This small molecule binds to this protein.
Small molecule (SMILES): Nc1ccn([C@@H]2O[C@H](COP(=O)(O)O)[C@@H](O[P](=O)(O)OC[C@H]3O[C@@H](n4cnc5c4NC=NC5N)[C@H](O)[C@@H]3O[P](=O)(O)OC[C@H]3O[C@@H](n4cnc5c(=O)[nH]c(N)nc54)[C@H](O)[C@@H]3O[P](=O)(O)OC[C@H]3O[C@@H](n4ccc(=O)[nH]c4=O)[C@H](O)[C@@H]3O)[C@H]2O)c(=O)n1

Binding-site contacts:
Ligand atom N3 contacts residue ILE147 of chain 1.A at 3.5 Å.
Ligand atom O2 contacts residue ASN177 of chain 1.A at 3.0 Å (h-bond).
Ligand atom OP2 contacts residue GLN331 of chain 1.A at 3.4 Å (h-bond).
Ligand atom N2 contacts residue GLY174 of chain 1.A at 3.2 Å (h-bond).
Ligand atom O4 contacts residue HIS346 of chain 1.A at 3.3 Å (h-bond).
Ligand atom N7 contacts residue ARG151 of chain 1.A at 3.2 Å (salt-bridge).
Ligand atom O3' contacts residue LYS350 of chain 1.A at 3.4 Å (salt-bridge).
Ligand atom N2 contacts residue CYS169 of chain 1.A at 3.6 Å.
Ligand atom O2' contacts residue GLY174 of chain 1.A at 3.3 Å (h-bond).
Ligand atom N2 contacts residue ASN171 of chain 1.A at 3.0 Å (h-bond).
Ligand atom O3' contacts residue MG1 of chain 1.C at 2.6 Å.
Ligand atom O4' contacts residue PHE89 of chain 1.A at 3.6 Å.
Ligand atom O2' contacts residue ASP104 of chain 1.A at 2.8 Å (salt-bridge).
Ligand atom C5' contacts residue ASP104 of chain 1.A at 3.1 Å.
Ligand atom O2' contacts residue ASN177 of chain 1.A at 2.5 Å (h-bond).
Ligand atom C6 contacts residue VAL152 of chain 1.A at 3.5 Å (hydrophobic).
Ligand atom OP1 contacts residue GLN331 of chain 1.A at 2.8 Å (h-bond).
Ligand atom O3' contacts residue ASP104 of chain 1.A at 3.0 Å (salt-bridge).
Ligand atom O5' contacts residue LYS350 of chain 1.A at 3.4 Å.
Ligand atom OP1 contacts residue MG1 of chain 1.D at 2.2 Å.
Ligand atom C5 contacts residue VAL152 of chain 1.A at 3.6 Å (hydrophobic).
Ligand atom O2' contacts residue ALA351 of chain 1.A at 3.4 Å.
Ligand atom C5' contacts residue MG1 of chain 1.D at 3.6 Å.
Ligand atom P contacts residue MG1 of chain 1.C at 3.3 Å.
Ligand atom C2 contacts residue ILE147 of chain 1.A at 3.5 Å (hydrophobic).
Ligand atom O3' contacts residue ASP167 of chain 1.A at 3.6 Å.
Ligand atom P contacts residue MG1 of chain 1.D at 3.5 Å.
Ligand atom O6 contacts residue ARG151 of chain 1.A at 2.9 Å (salt-bridge).
Ligand atom OP1 contacts residue MG1 of chain 1.C at 2.8 Å.
Ligand atom OP1 contacts residue ARG151 of chain 1.A at 3.0 Å (salt-bridge).
Ligand atom OP1 contacts residue ASP102 of chain 1.A at 3.5 Å (salt-bridge).
Ligand atom C4' contacts residue ASP167 of chain 1.A at 3.6 Å.
Ligand atom OP1 contacts residue ASP104 of chain 1.A at 3.3 Å (salt-bridge).
Ligand atom OP1 contacts residue LYS350 of chain 1.A at 3.2 Å (salt-bridge).
Ligand atom P contacts residue GLN331 of chain 1.A at 3.5 Å.
Ligand atom OP2 contacts residue ARG151 of chain 1.A at 3.1 Å (salt-bridge).
Ligand atom C8 contacts residue ALA150 of chain 1.A at 3.6 Å (hydrophobic).
Ligand atom N3 contacts residue TYR214 of chain 1.A at 3.6 Å.
Ligand atom C2' contacts residue ASN177 of chain 1.A at 3.4 Å.
Ligand atom O3' contacts residue GLY90 of chain 1.A at 3.4 Å.

Sequence of chain 1.A:
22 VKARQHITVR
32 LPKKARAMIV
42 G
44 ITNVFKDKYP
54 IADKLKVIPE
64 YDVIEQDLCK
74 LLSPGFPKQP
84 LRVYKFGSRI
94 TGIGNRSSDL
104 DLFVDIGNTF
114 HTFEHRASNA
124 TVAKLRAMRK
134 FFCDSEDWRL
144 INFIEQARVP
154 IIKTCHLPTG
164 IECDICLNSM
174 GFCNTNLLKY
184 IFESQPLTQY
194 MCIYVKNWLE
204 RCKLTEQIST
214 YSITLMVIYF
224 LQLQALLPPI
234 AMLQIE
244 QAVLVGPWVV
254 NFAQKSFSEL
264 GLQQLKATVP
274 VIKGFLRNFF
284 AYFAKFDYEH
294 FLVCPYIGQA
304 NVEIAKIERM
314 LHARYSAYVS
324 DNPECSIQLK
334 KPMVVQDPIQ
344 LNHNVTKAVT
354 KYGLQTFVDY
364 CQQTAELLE